Sequence of chain 1.A:
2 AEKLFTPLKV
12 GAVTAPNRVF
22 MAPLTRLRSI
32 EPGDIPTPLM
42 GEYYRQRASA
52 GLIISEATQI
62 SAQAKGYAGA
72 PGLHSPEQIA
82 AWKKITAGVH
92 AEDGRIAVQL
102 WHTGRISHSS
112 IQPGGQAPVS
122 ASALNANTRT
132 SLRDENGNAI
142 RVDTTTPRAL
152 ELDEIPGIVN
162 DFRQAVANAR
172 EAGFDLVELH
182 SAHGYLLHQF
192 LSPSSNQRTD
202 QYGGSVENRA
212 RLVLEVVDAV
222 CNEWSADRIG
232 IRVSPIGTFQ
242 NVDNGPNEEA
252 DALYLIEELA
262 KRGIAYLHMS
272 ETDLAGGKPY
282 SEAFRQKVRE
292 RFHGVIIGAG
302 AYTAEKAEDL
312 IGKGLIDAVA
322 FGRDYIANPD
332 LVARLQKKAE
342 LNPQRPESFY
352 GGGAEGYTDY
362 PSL

Binding-site contacts:
Ligand atom N6 contacts residue HIS184 of chain 1.A at 3.0 Å (h-bond).
Ligand atom O41 contacts residue TYR351 of chain 1.A at 3.4 Å.
Ligand atom O21 contacts residue FMN1 of chain 1.B at 3.3 Å (h-bond).
Ligand atom C2 contacts residue TRP102 of chain 1.A at 3.4 Å (hydrophobic).
Ligand atom C2 contacts residue THR26 of chain 1.A at 3.7 Å.
Ligand atom O41 contacts residue THR26 of chain 1.A at 3.0 Å.
Ligand atom O21 contacts residue HIS181 of chain 1.A at 2.8 Å (h-bond).
Ligand atom N2 contacts residue TRP102 of chain 1.A at 2.1 Å.
Ligand atom C6 contacts residue FMN1 of chain 1.B at 3.3 Å.
Ligand atom O21 contacts residue TRP102 of chain 1.A at 2.5 Å.
Ligand atom O62 contacts residue HIS184 of chain 1.A at 1.8 Å (h-bond).
Ligand atom O1 contacts residue FMN1 of chain 1.B at 3.0 Å.
Ligand atom C3 contacts residue TYR186 of chain 1.A at 3.4 Å (hydrophobic).
Ligand atom C1 contacts residue HIS184 of chain 1.A at 3.7 Å.
Ligand atom O22 contacts residue TYR186 of chain 1.A at 3.4 Å (h-bond).
Ligand atom C3 contacts residue THR26 of chain 1.A at 3.3 Å.
Ligand atom N2 contacts residue THR26 of chain 1.A at 3.6 Å.
Ligand atom C1 contacts residue TYR186 of chain 1.A at 3.5 Å (hydrophobic).
Ligand atom O22 contacts residue THR26 of chain 1.A at 3.5 Å (h-bond).
Ligand atom O1 contacts residue HIS181 of chain 1.A at 2.9 Å (h-bond).
Ligand atom O22 contacts residue TYR68 of chain 1.A at 3.6 Å.
Ligand atom O42 contacts residue TYR351 of chain 1.A at 2.3 Å (h-bond).
Ligand atom N2 contacts residue TYR186 of chain 1.A at 3.4 Å.
Ligand atom C3 contacts residue FMN1 of chain 1.B at 3.6 Å.
Ligand atom N4 contacts residue TYR351 of chain 1.A at 3.4 Å (h-bond).
Ligand atom C2 contacts residue TYR186 of chain 1.A at 3.2 Å (hydrophobic).
Ligand atom O61 contacts residue FMN1 of chain 1.B at 3.5 Å (h-bond).
Ligand atom O21 contacts residue TYR186 of chain 1.A at 3.4 Å.
Ligand atom N2 contacts residue FMN1 of chain 1.B at 3.5 Å (h-bond).
Ligand atom O22 contacts residue TRP102 of chain 1.A at 1.3 Å.
Ligand atom O62 contacts residue FMN1 of chain 1.B at 3.2 Å (h-bond).
Ligand atom C2 contacts residue FMN1 of chain 1.B at 3.3 Å.
Ligand atom N4 contacts residue THR26 of chain 1.A at 3.8 Å.
Ligand atom C5 contacts residue FMN1 of chain 1.B at 3.5 Å.
Ligand atom O1 contacts residue TYR186 of chain 1.A at 3.3 Å.
Ligand atom N6 contacts residue FMN1 of chain 1.B at 3.4 Å.
Ligand atom C1 contacts residue FMN1 of chain 1.B at 3.3 Å.
Ligand atom O1 contacts residue HIS184 of chain 1.A at 2.8 Å (h-bond).
Ligand atom C4 contacts residue FMN1 of chain 1.B at 3.4 Å.
Ligand atom O21 contacts residue ALA58 of chain 1.A at 3.3 Å.

A small-molecule ligand and the protein it binds are described below.
Small molecule (SMILES): O=[N+]([O-])c1cc([N+](=O)[O-])c(O)c([N+](=O)[O-])c1